Sequence of chain 1.B:
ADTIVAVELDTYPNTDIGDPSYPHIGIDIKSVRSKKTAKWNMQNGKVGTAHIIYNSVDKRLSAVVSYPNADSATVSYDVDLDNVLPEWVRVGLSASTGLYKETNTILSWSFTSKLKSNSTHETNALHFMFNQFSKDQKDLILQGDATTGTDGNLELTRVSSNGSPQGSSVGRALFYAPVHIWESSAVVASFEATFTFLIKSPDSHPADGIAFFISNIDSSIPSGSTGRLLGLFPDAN

Binding-site contacts:
Ligand atom N contacts residue MET42 of chain 1.B at 4.2 Å.
Ligand atom CG contacts residue ASN44 of chain 1.B at 4.2 Å.
Ligand atom N contacts residue ASN44 of chain 1.B at 3.3 Å (h-bond).
Ligand atom CD1 contacts residue LYS200 of chain 1.B at 4.0 Å.
Ligand atom CE1 contacts residue LYS200 of chain 1.B at 4.3 Å.
Ligand atom OG contacts residue LYS46 of chain 1.B at 4.3 Å.
Ligand atom O contacts residue ASN44 of chain 1.B at 3.0 Å (h-bond).
Ligand atom C contacts residue LYS46 of chain 1.B at 3.9 Å.
Ligand atom CB contacts residue ASN44 of chain 1.B at 3.3 Å.
Ligand atom N contacts residue ASN44 of chain 1.B at 4.2 Å.
Ligand atom N contacts residue SER204 of chain 1.B at 2.9 Å (h-bond).
Ligand atom CD contacts residue MET42 of chain 1.B at 4.2 Å (hydrophobic).
Ligand atom O contacts residue ASN44 of chain 1.B at 3.0 Å (h-bond).
Ligand atom C contacts residue ASN44 of chain 1.B at 4.2 Å.
Ligand atom OH contacts residue HIS205 of chain 1.B at 3.2 Å (h-bond).
Ligand atom CZ contacts residue HIS205 of chain 1.B at 4.3 Å.
Ligand atom CA contacts residue ASN44 of chain 1.B at 3.2 Å.
Ligand atom CG contacts residue PRO206 of chain 1.B at 3.3 Å (hydrophobic).
Ligand atom C contacts residue ASN44 of chain 1.B at 3.1 Å.
Ligand atom CG contacts residue LYS200 of chain 1.B at 4.3 Å.
Ligand atom C contacts residue SER204 of chain 1.B at 3.8 Å.
Ligand atom CG contacts residue MET42 of chain 1.B at 4.1 Å (hydrophobic).
Ligand atom CD contacts residue SER204 of chain 1.B at 3.7 Å.
Ligand atom CA contacts residue MET42 of chain 1.B at 4.2 Å (hydrophobic).
Ligand atom O contacts residue MET42 of chain 1.B at 4.1 Å.
Ligand atom OXT contacts residue LYS46 of chain 1.B at 2.7 Å (salt-bridge).
Ligand atom C contacts residue SER204 of chain 1.B at 3.0 Å.
Ligand atom O contacts residue SER204 of chain 1.B at 3.9 Å.
Ligand atom O contacts residue GLN43 of chain 1.B at 3.3 Å.
Ligand atom CA contacts residue SER204 of chain 1.B at 4.2 Å.
Ligand atom CA contacts residue SER204 of chain 1.B at 2.7 Å.
Ligand atom CB contacts residue PRO206 of chain 1.B at 4.2 Å (hydrophobic).
Ligand atom CB contacts residue SER204 of chain 1.B at 3.2 Å.
Ligand atom CD contacts residue ASN44 of chain 1.B at 3.1 Å.
Ligand atom CB contacts residue MET42 of chain 1.B at 3.3 Å (hydrophobic).
Ligand atom CB contacts residue ASN41 of chain 1.B at 3.3 Å.
Ligand atom CA contacts residue ASN44 of chain 1.B at 4.1 Å.
Ligand atom O contacts residue SER204 of chain 1.B at 2.7 Å (h-bond).
Ligand atom CA contacts residue GLN43 of chain 1.B at 4.0 Å.
Ligand atom CG contacts residue SER204 of chain 1.B at 3.1 Å.

This protein binds this small molecule.
Small molecule (SMILES): CSCC[C@H](N)C(=O)N[C@@H](Cc1ccc(O)cc1)C(=O)N[C@@H](CC1=c2ccccc2=NC1)C(=O)N[C@@H](Cc1ccc(O)cc1)C(=O)N1CCC[C@H]1C(=O)N[C@@H](Cc1ccc(O)cc1)C(=O)N[C@@H](C)C(=O)N[C@@H](CO)C(=O)NCC(=O)N[C@@H](CO)C(=O)O